Binding-site contacts:
Ligand atom CBD contacts residue ILE132 of chain 1.B at 3.8 Å (hydrophobic).
Ligand atom CAQ contacts residue TRP136 of chain 1.B at 3.5 Å (hydrophobic).
Ligand atom CAP contacts residue TRP136 of chain 1.B at 3.8 Å (hydrophobic).
Ligand atom CBC contacts residue LEU48 of chain 1.B at 4.2 Å (hydrophobic).
Ligand atom CAI contacts residue ILE132 of chain 1.B at 4.2 Å (hydrophobic).
Ligand atom CAC contacts residue 2CV1 of chain 1.P at 4.2 Å.
Ligand atom CAZ contacts residue ILE132 of chain 1.B at 4.2 Å (hydrophobic).
Ligand atom CAR contacts residue LYS129 of chain 1.B at 3.8 Å.
Ligand atom OAG contacts residue LYS129 of chain 1.B at 3.2 Å.
Ligand atom CAL contacts residue LYS129 of chain 1.B at 3.9 Å.
Ligand atom OAW contacts residue LYS129 of chain 1.B at 3.3 Å.
Ligand atom CAN contacts residue VAL59 of chain 1.B at 4.0 Å (hydrophobic).
Ligand atom OAH contacts residue LYS129 of chain 1.B at 3.1 Å (salt-bridge).
Ligand atom CAV contacts residue ILE132 of chain 1.B at 4.0 Å (hydrophobic).
Ligand atom CAX contacts residue LYS129 of chain 1.B at 3.0 Å.
Ligand atom CAD contacts residue ILE132 of chain 1.B at 3.7 Å (hydrophobic).
Ligand atom CAP contacts residue CYS55 of chain 1.B at 3.7 Å (hydrophobic).
Ligand atom OAW contacts residue LEU48 of chain 1.B at 3.4 Å.
Ligand atom CAE contacts residue TRP136 of chain 1.B at 3.7 Å (hydrophobic).
Ligand atom CBC contacts residue LYS129 of chain 1.B at 4.2 Å.
Ligand atom CAL contacts residue ARG125 of chain 1.B at 3.7 Å.
Ligand atom CAK contacts residue ILE132 of chain 1.B at 4.1 Å (hydrophobic).
Ligand atom CAA contacts residue LEU93 of chain 1.B at 3.4 Å (hydrophobic).
Ligand atom CAI contacts residue THR51 of chain 1.B at 4.1 Å.
Ligand atom CAV contacts residue LEU48 of chain 1.B at 4.0 Å (hydrophobic).
Ligand atom CAM contacts residue LEU48 of chain 1.B at 4.1 Å (hydrophobic).
Ligand atom CAK contacts residue CYS55 of chain 1.B at 4.2 Å (hydrophobic).
Ligand atom CAA contacts residue LEU90 of chain 1.B at 4.0 Å (hydrophobic).
Ligand atom CAY contacts residue LYS129 of chain 1.B at 3.3 Å.
Ligand atom CAL contacts residue LEU48 of chain 1.B at 4.2 Å (hydrophobic).
Ligand atom CAY contacts residue LEU48 of chain 1.B at 4.2 Å (hydrophobic).
Ligand atom CAD contacts residue CYS133 of chain 1.B at 4.2 Å (hydrophobic).
Ligand atom CAK contacts residue SER52 of chain 1.B at 4.0 Å.
Ligand atom CAA contacts residue 2CV1 of chain 1.P at 3.8 Å.
Ligand atom CAQ contacts residue CYS55 of chain 1.B at 3.7 Å (hydrophobic).
Ligand atom OAF contacts residue ARG125 of chain 1.B at 3.4 Å.
Ligand atom CAM contacts residue LYS129 of chain 1.B at 4.2 Å.
Ligand atom CAX contacts residue ARG125 of chain 1.B at 4.2 Å.
Ligand atom OAF contacts residue LYS129 of chain 1.B at 2.9 Å (salt-bridge).
Ligand atom CAD contacts residue LYS129 of chain 1.B at 4.3 Å.

Sequence of chain 1.B:
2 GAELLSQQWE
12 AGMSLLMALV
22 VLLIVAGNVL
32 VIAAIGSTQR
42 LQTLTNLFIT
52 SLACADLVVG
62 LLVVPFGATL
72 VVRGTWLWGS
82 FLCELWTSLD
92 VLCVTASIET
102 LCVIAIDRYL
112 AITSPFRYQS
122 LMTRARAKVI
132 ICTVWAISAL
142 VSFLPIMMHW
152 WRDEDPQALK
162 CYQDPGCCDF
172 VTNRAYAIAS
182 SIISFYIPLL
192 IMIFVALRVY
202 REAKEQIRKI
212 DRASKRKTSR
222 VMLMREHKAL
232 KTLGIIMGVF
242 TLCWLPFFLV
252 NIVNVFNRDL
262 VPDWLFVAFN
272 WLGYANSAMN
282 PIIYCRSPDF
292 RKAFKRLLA

This protein binds this small molecule.
Small molecule (SMILES): CC(C)CCC[C@@H](C)[C@H]1CC[C@H]2[C@@H]3CC=C4C[C@@H](OC(=O)CCC(=O)O)CC[C@]4(C)[C@H]3CC[C@]12C